A protein and the small-molecule ligand that binds it are described below.
Small molecule (SMILES): CC(=O)N1c2ccc(-c3cc[nH]n3)cc2[C@H](Nc2ccc(C#N)cc2)C[C@@H]1C

Binding-site contacts:
Ligand atom C16 contacts residue PRO36 of chain 1.B at 4.0 Å (hydrophobic).
Ligand atom O17 contacts residue CYS90 of chain 1.B at 3.7 Å.
Ligand atom C03 contacts residue TRP35 of chain 1.B at 4.1 Å (hydrophobic).
Ligand atom N01 contacts residue ILE100 of chain 1.B at 4.0 Å.
Ligand atom C01 contacts residue TYR51 of chain 1.B at 4.0 Å (hydrophobic).
Ligand atom C23 contacts residue LEU46 of chain 1.B at 4.0 Å (hydrophobic).
Ligand atom C16 contacts residue PHE37 of chain 1.B at 3.6 Å (hydrophobic).
Ligand atom C22 contacts residue LEU46 of chain 1.B at 4.1 Å (hydrophobic).
Ligand atom C2 contacts residue TRP35 of chain 1.B at 3.8 Å (hydrophobic).
Ligand atom C04 contacts residue EDO1 of chain 1.J at 3.9 Å.
Ligand atom C15 contacts residue ASN94 of chain 1.B at 4.0 Å.
Ligand atom C03 contacts residue EDO1 of chain 1.J at 3.8 Å.
Ligand atom O17 contacts residue ASN94 of chain 1.B at 3.0 Å (h-bond).
Ligand atom C12 contacts residue ASN94 of chain 1.B at 3.4 Å.
Ligand atom C07 contacts residue EDO1 of chain 1.J at 3.9 Å.
Ligand atom C22 contacts residue PRO36 of chain 1.B at 3.3 Å (hydrophobic).
Ligand atom C23 contacts residue PRO36 of chain 1.B at 3.9 Å (hydrophobic).
Ligand atom C16 contacts residue ILE100 of chain 1.B at 4.0 Å (hydrophobic).
Ligand atom C01 contacts residue TYR93 of chain 1.B at 4.0 Å (hydrophobic).
Ligand atom C15 contacts residue ILE100 of chain 1.B at 3.8 Å (hydrophobic).
Ligand atom C24 contacts residue TRP35 of chain 1.B at 3.8 Å (hydrophobic).
Ligand atom C08 contacts residue EDO1 of chain 1.J at 4.1 Å.
Ligand atom C01 contacts residue LEU48 of chain 1.B at 3.6 Å (hydrophobic).
Ligand atom O17 contacts residue ILE100 of chain 1.B at 4.0 Å.
Ligand atom C06 contacts residue TRP35 of chain 1.B at 3.6 Å (hydrophobic).
Ligand atom C06 contacts residue EDO1 of chain 1.J at 3.9 Å.
Ligand atom C21 contacts residue VAL41 of chain 1.B at 4.0 Å (hydrophobic).
Ligand atom C1 contacts residue TRP35 of chain 1.B at 3.9 Å (hydrophobic).
Ligand atom C1 contacts residue PRO36 of chain 1.B at 4.1 Å (hydrophobic).
Ligand atom C21 contacts residue PRO36 of chain 1.B at 3.4 Å (hydrophobic).
Ligand atom C20 contacts residue LEU46 of chain 1.B at 4.0 Å (hydrophobic).
Ligand atom N3 contacts residue LEU46 of chain 1.B at 3.9 Å.
Ligand atom N4 contacts residue TRP35 of chain 1.B at 3.6 Å.
Ligand atom C11 contacts residue ASN94 of chain 1.B at 3.8 Å.
Ligand atom C05 contacts residue EDO1 of chain 1.J at 4.0 Å.
Ligand atom C1 contacts residue GLN39 of chain 1.B at 4.0 Å.
Ligand atom C19 contacts residue LEU46 of chain 1.B at 4.0 Å (hydrophobic).
Ligand atom C21 contacts residue LEU46 of chain 1.B at 4.1 Å (hydrophobic).
Ligand atom C01 contacts residue ASN94 of chain 1.B at 3.8 Å.
Ligand atom N3 contacts residue TRP35 of chain 1.B at 3.6 Å.

Sequence of chain 1.B:
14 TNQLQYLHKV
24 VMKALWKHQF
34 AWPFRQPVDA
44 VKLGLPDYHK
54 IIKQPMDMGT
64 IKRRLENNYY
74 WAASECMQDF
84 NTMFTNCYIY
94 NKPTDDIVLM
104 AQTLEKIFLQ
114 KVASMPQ